Binding-site contacts:
Ligand atom O7 contacts residue ASN118 of chain 1.C at 3.2 Å (h-bond).
Ligand atom C4 contacts residue ASN118 of chain 1.C at 4.2 Å.
Ligand atom C6 contacts residue THR120 of chain 1.C at 4.2 Å.
Ligand atom N2 contacts residue ASN118 of chain 1.C at 2.8 Å (h-bond).
Ligand atom C1 contacts residue ASN118 of chain 1.C at 1.4 Å.
Ligand atom C2 contacts residue THR120 of chain 1.C at 4.0 Å.
Ligand atom C7 contacts residue HIS220 of chain 1.C at 4.5 Å.
Ligand atom C7 contacts residue ASN118 of chain 1.C at 3.2 Å.
Ligand atom O7 contacts residue HIS220 of chain 1.C at 3.5 Å (h-bond).
Ligand atom C3 contacts residue THR120 of chain 1.C at 4.0 Å.
Ligand atom O5 contacts residue ASN118 of chain 1.C at 2.4 Å (h-bond).
Ligand atom C2 contacts residue ASN118 of chain 1.C at 2.4 Å.
Ligand atom O6 contacts residue PRO122 of chain 1.C at 3.6 Å.
Ligand atom O5 contacts residue THR120 of chain 1.C at 3.4 Å (h-bond).
Ligand atom C1 contacts residue THR120 of chain 1.C at 3.5 Å.
Ligand atom C8 contacts residue LEU161 of chain 1.C at 3.6 Å (hydrophobic).
Ligand atom C3 contacts residue ASN118 of chain 1.C at 3.8 Å.
Ligand atom O6 contacts residue GLY121 of chain 1.C at 4.1 Å.
Ligand atom C6 contacts residue PRO122 of chain 1.C at 4.5 Å (hydrophobic).
Ligand atom C5 contacts residue THR120 of chain 1.C at 3.5 Å.
Ligand atom C8 contacts residue SER158 of chain 1.C at 3.9 Å.
Ligand atom O6 contacts residue THR120 of chain 1.C at 3.7 Å.
Ligand atom N2 contacts residue THR120 of chain 1.C at 4.0 Å.
Ligand atom C5 contacts residue ASN118 of chain 1.C at 3.7 Å.
Ligand atom C8 contacts residue ASN118 of chain 1.C at 4.5 Å.
Ligand atom O7 contacts residue ILE156 of chain 1.C at 4.5 Å.

Sequence of chain 1.C:
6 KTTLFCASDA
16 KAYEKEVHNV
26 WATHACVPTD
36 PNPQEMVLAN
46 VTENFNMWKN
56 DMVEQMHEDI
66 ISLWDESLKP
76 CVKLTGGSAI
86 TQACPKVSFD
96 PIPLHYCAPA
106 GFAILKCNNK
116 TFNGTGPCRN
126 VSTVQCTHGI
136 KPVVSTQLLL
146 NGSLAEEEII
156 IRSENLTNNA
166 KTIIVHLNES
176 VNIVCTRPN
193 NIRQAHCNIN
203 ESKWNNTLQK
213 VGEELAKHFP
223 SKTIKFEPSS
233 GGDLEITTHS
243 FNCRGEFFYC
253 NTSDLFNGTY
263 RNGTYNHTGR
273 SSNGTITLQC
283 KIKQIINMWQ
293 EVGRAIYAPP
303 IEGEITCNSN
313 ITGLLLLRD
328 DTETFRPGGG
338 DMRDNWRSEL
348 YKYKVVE

A small-molecule ligand and the protein it binds are described below.
Small molecule (SMILES): CC(=O)N[C@@H]1[C@@H](O)[C@H](O)[C@@H](CO)O[C@H]1O